Binding-site contacts:
Ligand atom O2' contacts residue GLU74 of chain 1.C at 3.2 Å.
Ligand atom O3' contacts residue LYS8 of chain 1.C at 3.8 Å.
Ligand atom C4' contacts residue GLU74 of chain 1.C at 3.9 Å.
Ligand atom OP1 contacts residue LYS10 of chain 1.C at 4.3 Å.
Ligand atom P contacts residue LYS10 of chain 1.C at 4.0 Å.
Ligand atom C1' contacts residue GLU74 of chain 1.C at 3.8 Å.
Ligand atom OP1 contacts residue PRO132 of chain 1.C at 3.6 Å.
Ligand atom O5' contacts residue LYS8 of chain 1.C at 4.5 Å.
Ligand atom OP1 contacts residue LYS8 of chain 1.C at 2.6 Å (salt-bridge).
Ligand atom OP2 contacts residue LYS10 of chain 1.C at 2.9 Å.
Ligand atom OP2 contacts residue LYS8 of chain 1.C at 2.9 Å (salt-bridge).
Ligand atom O3' contacts residue ASN134 of chain 1.C at 4.2 Å.
Ligand atom O2' contacts residue LEU135 of chain 1.C at 4.3 Å.
Ligand atom C2' contacts residue GLU74 of chain 1.C at 4.1 Å.
Ligand atom OP1 contacts residue ASN134 of chain 1.C at 4.2 Å.
Ligand atom O2' contacts residue ASN134 of chain 1.C at 3.2 Å (h-bond).
Ligand atom P contacts residue LYS8 of chain 1.C at 3.0 Å.
Ligand atom O4' contacts residue GLU74 of chain 1.C at 3.7 Å.
Ligand atom C2' contacts residue ASN134 of chain 1.C at 4.3 Å.

Sequence of chain 1.C:
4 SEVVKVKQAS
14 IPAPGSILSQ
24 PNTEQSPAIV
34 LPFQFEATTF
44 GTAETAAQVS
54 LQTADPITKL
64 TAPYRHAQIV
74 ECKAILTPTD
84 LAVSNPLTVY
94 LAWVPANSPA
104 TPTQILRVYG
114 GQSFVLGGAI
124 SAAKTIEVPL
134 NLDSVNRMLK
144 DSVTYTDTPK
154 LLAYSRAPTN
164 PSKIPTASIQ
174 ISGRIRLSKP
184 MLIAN

This small molecule binds to this protein.
Small molecule (SMILES): Nc1ccn([C@@H]2O[C@H](CO[P](=O)(O)O[C@H]3[C@@H](O)[C@H](n4ccc(N)nc4=O)O[C@@H]3CO[P](=O)(O)O[C@H]3[C@@H](O)[C@H](n4ccc(N)nc4=O)O[C@@H]3CO)[C@@H](O)[C@H]2O)c(=O)n1